This small molecule binds to this protein.
Small molecule (SMILES): CCCCCCCCCCO[C@@H]1O[C@H](CO)[C@@H](O[C@H]2O[C@H](CO)[C@@H](O)[C@H](O)[C@H]2O)[C@H](O)[C@H]1O

Sequence of chain 1.A:
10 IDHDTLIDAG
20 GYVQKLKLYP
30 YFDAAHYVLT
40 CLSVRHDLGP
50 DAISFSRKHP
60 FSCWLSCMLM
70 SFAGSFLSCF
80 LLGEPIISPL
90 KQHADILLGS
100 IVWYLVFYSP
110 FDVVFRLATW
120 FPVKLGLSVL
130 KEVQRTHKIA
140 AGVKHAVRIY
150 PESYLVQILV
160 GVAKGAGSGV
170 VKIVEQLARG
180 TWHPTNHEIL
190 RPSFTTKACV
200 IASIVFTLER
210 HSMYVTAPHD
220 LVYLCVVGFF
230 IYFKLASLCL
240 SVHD

Binding-site contacts:
Ligand atom O55 contacts residue LYS26 of chain 1.A at 3.0 Å (salt-bridge).
Ligand atom C2 contacts residue LYS26 of chain 1.A at 4.2 Å.
Ligand atom O16 contacts residue PHE31 of chain 1.A at 3.4 Å.
Ligand atom C19 contacts residue PHE31 of chain 1.A at 4.2 Å (hydrophobic).
Ligand atom O1 contacts residue TYR21 of chain 1.A at 4.1 Å.
Ligand atom C43 contacts residue VAL122 of chain 1.A at 4.1 Å (hydrophobic).
Ligand atom C40 contacts residue LEU126 of chain 1.A at 4.0 Å (hydrophobic).
Ligand atom C57 contacts residue TYR21 of chain 1.A at 4.3 Å (hydrophobic).
Ligand atom C40 contacts residue GLY125 of chain 1.A at 3.5 Å.
Ligand atom C9 contacts residue TYR21 of chain 1.A at 3.9 Å (hydrophobic).
Ligand atom C2 contacts residue LEU25 of chain 1.A at 4.4 Å (hydrophobic).
Ligand atom C1 contacts residue PHE31 of chain 1.A at 4.1 Å (hydrophobic).
Ligand atom C18 contacts residue PHE31 of chain 1.A at 4.4 Å (hydrophobic).
Ligand atom O5 contacts residue LEU25 of chain 1.A at 4.4 Å.
Ligand atom C1 contacts residue LYS26 of chain 1.A at 3.8 Å.
Ligand atom C25 contacts residue LEU129 of chain 1.A at 4.1 Å (hydrophobic).
Ligand atom O55 contacts residue LEU25 of chain 1.A at 3.9 Å.
Ligand atom C1 contacts residue LEU25 of chain 1.A at 4.2 Å (hydrophobic).
Ligand atom O6 contacts residue LEU25 of chain 1.A at 4.4 Å.
Ligand atom O49 contacts residue LYS26 of chain 1.A at 2.8 Å (salt-bridge).
Ligand atom C3 contacts residue LEU25 of chain 1.A at 4.2 Å (hydrophobic).
Ligand atom C40 contacts residue VAL122 of chain 1.A at 4.3 Å (hydrophobic).
Ligand atom O6 contacts residue TYR21 of chain 1.A at 1.5 Å.
Ligand atom O49 contacts residue PHE31 of chain 1.A at 4.2 Å.
Ligand atom C18 contacts residue TYR30 of chain 1.A at 4.1 Å (hydrophobic).
Ligand atom C11 contacts residue TYR21 of chain 1.A at 2.7 Å (hydrophobic).
Ligand atom C19 contacts residue TYR30 of chain 1.A at 3.7 Å (hydrophobic).
Ligand atom C34 contacts residue LEU129 of chain 1.A at 4.3 Å (hydrophobic).
Ligand atom C37 contacts residue GLY125 of chain 1.A at 4.3 Å.
Ligand atom C6 contacts residue PHE31 of chain 1.A at 4.3 Å (hydrophobic).